Binding-site contacts:
Ligand atom O3 contacts residue LEU922 of chain 1.D at 3.5 Å.
Ligand atom C8 contacts residue ASN717 of chain 1.D at 3.8 Å.
Ligand atom C5 contacts residue ASN717 of chain 1.D at 3.8 Å.
Ligand atom C1 contacts residue ASN717 of chain 1.D at 1.5 Å.
Ligand atom C7 contacts residue LEU922 of chain 1.D at 3.7 Å (hydrophobic).
Ligand atom C2 contacts residue ASN717 of chain 1.D at 2.5 Å.
Ligand atom C3 contacts residue ASN717 of chain 1.D at 3.9 Å.
Ligand atom O5 contacts residue GLN1071 of chain 1.D at 3.7 Å.
Ligand atom C1 contacts residue GLN1071 of chain 1.D at 4.0 Å.
Ligand atom C8 contacts residue PHE718 of chain 1.D at 3.7 Å (hydrophobic).
Ligand atom N2 contacts residue LEU922 of chain 1.D at 3.6 Å.
Ligand atom C3 contacts residue LEU922 of chain 1.D at 3.7 Å (hydrophobic).
Ligand atom O5 contacts residue ASN717 of chain 1.D at 2.5 Å (h-bond).
Ligand atom C8 contacts residue LEU922 of chain 1.D at 3.7 Å (hydrophobic).
Ligand atom C7 contacts residue ASN919 of chain 1.D at 4.2 Å.
Ligand atom C7 contacts residue ASN717 of chain 1.D at 3.7 Å.
Ligand atom C2 contacts residue LEU922 of chain 1.D at 4.2 Å (hydrophobic).
Ligand atom N2 contacts residue ASN717 of chain 1.D at 2.8 Å (h-bond).
Ligand atom O7 contacts residue LEU922 of chain 1.D at 4.2 Å.
Ligand atom C8 contacts residue PHE1109 of chain 1.D at 4.3 Å (hydrophobic).
Ligand atom C8 contacts residue ASN919 of chain 1.D at 3.6 Å.
Ligand atom O7 contacts residue ASN919 of chain 1.D at 4.1 Å.
Ligand atom C4 contacts residue ASN717 of chain 1.D at 4.4 Å.

This protein binds this small molecule.
Small molecule (SMILES): CC(=O)N[C@H]1[C@H](O[C@H]2[C@H](O)[C@@H](NC(C)=O)CO[C@@H]2CO)O[C@H](CO)[C@@H](O)[C@@H]1O

Sequence of chain 1.D:
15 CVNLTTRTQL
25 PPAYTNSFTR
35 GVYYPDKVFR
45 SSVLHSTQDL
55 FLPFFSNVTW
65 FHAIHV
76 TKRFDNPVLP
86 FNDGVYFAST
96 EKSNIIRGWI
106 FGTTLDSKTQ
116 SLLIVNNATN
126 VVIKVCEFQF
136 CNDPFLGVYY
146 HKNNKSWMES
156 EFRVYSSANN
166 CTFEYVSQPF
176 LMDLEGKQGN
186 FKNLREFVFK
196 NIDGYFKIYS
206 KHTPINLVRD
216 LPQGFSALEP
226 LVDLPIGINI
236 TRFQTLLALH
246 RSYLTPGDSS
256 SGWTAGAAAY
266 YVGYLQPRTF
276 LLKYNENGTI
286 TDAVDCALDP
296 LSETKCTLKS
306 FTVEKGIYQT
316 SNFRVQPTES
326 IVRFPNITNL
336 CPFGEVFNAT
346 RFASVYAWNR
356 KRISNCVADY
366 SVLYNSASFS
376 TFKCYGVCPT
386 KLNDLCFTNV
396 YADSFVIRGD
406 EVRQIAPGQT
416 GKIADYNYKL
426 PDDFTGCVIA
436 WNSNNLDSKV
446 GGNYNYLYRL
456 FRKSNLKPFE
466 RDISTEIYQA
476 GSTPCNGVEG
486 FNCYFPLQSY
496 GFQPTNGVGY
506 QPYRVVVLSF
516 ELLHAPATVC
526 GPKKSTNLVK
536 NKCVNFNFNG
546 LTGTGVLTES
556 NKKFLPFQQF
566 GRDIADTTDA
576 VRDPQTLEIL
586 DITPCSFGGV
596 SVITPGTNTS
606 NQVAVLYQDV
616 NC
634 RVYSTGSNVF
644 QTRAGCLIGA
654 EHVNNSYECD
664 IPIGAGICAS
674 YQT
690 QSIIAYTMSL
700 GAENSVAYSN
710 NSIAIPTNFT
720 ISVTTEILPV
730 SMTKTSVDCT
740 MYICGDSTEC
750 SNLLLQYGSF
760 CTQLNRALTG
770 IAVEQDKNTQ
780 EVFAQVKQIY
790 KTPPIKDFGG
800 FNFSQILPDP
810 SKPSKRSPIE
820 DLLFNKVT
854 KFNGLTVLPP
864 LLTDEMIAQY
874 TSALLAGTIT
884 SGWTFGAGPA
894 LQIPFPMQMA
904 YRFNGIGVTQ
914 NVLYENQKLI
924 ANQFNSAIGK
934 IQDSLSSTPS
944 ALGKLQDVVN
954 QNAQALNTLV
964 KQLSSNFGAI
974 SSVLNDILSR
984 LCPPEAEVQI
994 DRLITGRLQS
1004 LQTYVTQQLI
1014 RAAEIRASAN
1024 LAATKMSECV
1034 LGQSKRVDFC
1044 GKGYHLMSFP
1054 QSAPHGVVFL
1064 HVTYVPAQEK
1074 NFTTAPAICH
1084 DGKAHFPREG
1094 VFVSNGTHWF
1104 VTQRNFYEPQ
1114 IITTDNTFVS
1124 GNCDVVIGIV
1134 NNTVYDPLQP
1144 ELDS